Binding-site contacts:
Ligand atom C4 contacts residue TRP213 of chain 1.B at 3.6 Å (hydrophobic).
Ligand atom C3' contacts residue LYS222 of chain 1.B at 4.4 Å.
Ligand atom C2 contacts residue TRP213 of chain 1.B at 3.7 Å (hydrophobic).
Ligand atom N3 contacts residue VAL220 of chain 1.B at 4.4 Å.
Ligand atom C6 contacts residue LEU295 of chain 1.B at 3.8 Å (hydrophobic).
Ligand atom N7 contacts residue TRP213 of chain 1.B at 3.9 Å.
Ligand atom O4' contacts residue TRP213 of chain 1.B at 3.8 Å.
Ligand atom C5 contacts residue LEU295 of chain 1.B at 3.8 Å (hydrophobic).
Ligand atom C2' contacts residue GLU282 of chain 1.B at 3.0 Å.
Ligand atom C4 contacts residue LEU295 of chain 1.B at 3.8 Å (hydrophobic).
Ligand atom C1' contacts residue GLU282 of chain 1.B at 4.3 Å.
Ligand atom N1 contacts residue TRP213 of chain 1.B at 3.7 Å.
Ligand atom O2' contacts residue GLU282 of chain 1.B at 2.2 Å (salt-bridge).
Ligand atom N7 contacts residue LEU295 of chain 1.B at 3.7 Å.
Ligand atom N3 contacts residue TRP213 of chain 1.B at 3.6 Å.
Ligand atom N9 contacts residue TRP213 of chain 1.B at 3.8 Å.
Ligand atom O2' contacts residue VAL220 of chain 1.B at 3.9 Å.
Ligand atom C2 contacts residue LEU214 of chain 1.B at 3.9 Å (hydrophobic).
Ligand atom C2' contacts residue LEU295 of chain 1.B at 4.4 Å (hydrophobic).
Ligand atom O3' contacts residue LYS222 of chain 1.B at 4.3 Å.
Ligand atom N6 contacts residue LEU214 of chain 1.B at 4.0 Å.
Ligand atom C5 contacts residue TRP213 of chain 1.B at 3.6 Å (hydrophobic).
Ligand atom C8 contacts residue TRP213 of chain 1.B at 4.1 Å (hydrophobic).
Ligand atom N3 contacts residue LEU295 of chain 1.B at 4.3 Å.
Ligand atom C6 contacts residue LEU212 of chain 1.B at 4.0 Å (hydrophobic).
Ligand atom N6 contacts residue TRP213 of chain 1.B at 3.5 Å.
Ligand atom N6 contacts residue ILE211 of chain 1.B at 4.3 Å.
Ligand atom C1' contacts residue TRP213 of chain 1.B at 4.1 Å (hydrophobic).
Ligand atom C3' contacts residue GLU282 of chain 1.B at 4.0 Å.
Ligand atom N6 contacts residue LEU212 of chain 1.B at 2.6 Å (h-bond).
Ligand atom O2' contacts residue LEU295 of chain 1.B at 4.2 Å.
Ligand atom N6 contacts residue LEU295 of chain 1.B at 3.8 Å.
Ligand atom C6 contacts residue LEU214 of chain 1.B at 4.2 Å (hydrophobic).
Ligand atom O5' contacts residue LYS95 of chain 1.B at 4.4 Å.
Ligand atom C8 contacts residue LEU295 of chain 1.B at 4.0 Å (hydrophobic).
Ligand atom C6 contacts residue TRP213 of chain 1.B at 3.6 Å (hydrophobic).
Ligand atom C2 contacts residue VAL220 of chain 1.B at 4.2 Å (hydrophobic).
Ligand atom N9 contacts residue LEU295 of chain 1.B at 4.0 Å.
Ligand atom N1 contacts residue LEU214 of chain 1.B at 3.2 Å (h-bond).
Ligand atom N1 contacts residue LEU212 of chain 1.B at 4.2 Å.

Sequence of chain 1.B:
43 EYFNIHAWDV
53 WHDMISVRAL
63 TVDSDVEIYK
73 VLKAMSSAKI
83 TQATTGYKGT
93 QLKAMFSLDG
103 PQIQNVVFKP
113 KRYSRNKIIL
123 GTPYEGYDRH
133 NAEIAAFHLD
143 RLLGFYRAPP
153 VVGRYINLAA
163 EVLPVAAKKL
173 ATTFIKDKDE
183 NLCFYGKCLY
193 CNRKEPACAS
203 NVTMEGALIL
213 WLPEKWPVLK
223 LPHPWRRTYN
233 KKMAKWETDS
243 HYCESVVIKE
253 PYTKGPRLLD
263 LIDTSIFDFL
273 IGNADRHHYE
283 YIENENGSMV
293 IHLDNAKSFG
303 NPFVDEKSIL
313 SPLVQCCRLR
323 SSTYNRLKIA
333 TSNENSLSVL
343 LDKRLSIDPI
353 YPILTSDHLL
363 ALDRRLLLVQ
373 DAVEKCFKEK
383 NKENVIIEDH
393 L

The protein below binds the small molecule below.
Small molecule (SMILES): Nc1ncnc2c1ncn2[C@@H]1O[C@H](CO)[C@@H](O)[C@H]1O